Sequence of chain 1.C:
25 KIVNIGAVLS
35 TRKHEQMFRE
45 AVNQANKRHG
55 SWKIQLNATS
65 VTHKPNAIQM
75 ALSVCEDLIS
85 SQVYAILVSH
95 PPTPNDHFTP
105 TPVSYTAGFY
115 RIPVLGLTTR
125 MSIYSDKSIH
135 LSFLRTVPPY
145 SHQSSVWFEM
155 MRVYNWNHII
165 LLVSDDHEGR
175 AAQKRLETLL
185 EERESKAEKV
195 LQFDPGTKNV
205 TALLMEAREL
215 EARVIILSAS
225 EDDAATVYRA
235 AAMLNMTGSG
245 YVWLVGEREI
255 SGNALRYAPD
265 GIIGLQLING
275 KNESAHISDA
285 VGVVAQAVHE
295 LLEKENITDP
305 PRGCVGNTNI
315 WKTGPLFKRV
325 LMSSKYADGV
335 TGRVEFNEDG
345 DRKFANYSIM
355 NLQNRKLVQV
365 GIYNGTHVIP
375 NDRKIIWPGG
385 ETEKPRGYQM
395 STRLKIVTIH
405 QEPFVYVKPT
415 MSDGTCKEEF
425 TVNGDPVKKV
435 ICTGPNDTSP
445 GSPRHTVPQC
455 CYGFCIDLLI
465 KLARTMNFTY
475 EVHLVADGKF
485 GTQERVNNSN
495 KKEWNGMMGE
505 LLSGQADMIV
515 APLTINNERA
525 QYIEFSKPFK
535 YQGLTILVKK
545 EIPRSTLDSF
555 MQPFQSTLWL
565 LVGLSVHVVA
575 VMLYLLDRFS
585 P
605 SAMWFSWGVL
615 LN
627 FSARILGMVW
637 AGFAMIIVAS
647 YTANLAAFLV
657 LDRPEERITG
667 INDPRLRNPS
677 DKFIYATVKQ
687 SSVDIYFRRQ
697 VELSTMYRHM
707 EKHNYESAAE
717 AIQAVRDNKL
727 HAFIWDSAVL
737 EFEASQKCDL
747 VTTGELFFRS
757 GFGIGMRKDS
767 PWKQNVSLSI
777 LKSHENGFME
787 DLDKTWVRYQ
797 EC

The small molecule below binds the protein below.
Small molecule (SMILES): CC(=O)N[C@@H]1[C@@H](O)[C@H](O)[C@@H](CO)O[C@H]1O

Binding-site contacts:
Ligand atom C1 contacts residue ASN440 of chain 1.C at 1.4 Å.
Ligand atom C2 contacts residue VAL451 of chain 1.C at 4.2 Å (hydrophobic).
Ligand atom C3 contacts residue ASN440 of chain 1.C at 3.3 Å.
Ligand atom C6 contacts residue ASN440 of chain 1.C at 3.1 Å.
Ligand atom O7 contacts residue VAL451 of chain 1.C at 3.3 Å.
Ligand atom C7 contacts residue HIS449 of chain 1.C at 3.8 Å.
Ligand atom C4 contacts residue HIS449 of chain 1.C at 4.5 Å.
Ligand atom C3 contacts residue HIS449 of chain 1.C at 3.9 Å.
Ligand atom C2 contacts residue HIS449 of chain 1.C at 3.7 Å.
Ligand atom O6 contacts residue ASN440 of chain 1.C at 2.7 Å (h-bond).
Ligand atom N2 contacts residue VAL451 of chain 1.C at 4.1 Å.
Ligand atom C7 contacts residue VAL451 of chain 1.C at 3.4 Å (hydrophobic).
Ligand atom N2 contacts residue ASN440 of chain 1.C at 3.6 Å.
Ligand atom O6 contacts residue GLY445 of chain 1.C at 4.0 Å.
Ligand atom O3 contacts residue HIS449 of chain 1.C at 3.0 Å (h-bond).
Ligand atom O7 contacts residue HIS449 of chain 1.C at 2.8 Å (h-bond).
Ligand atom O4 contacts residue ASN440 of chain 1.C at 4.4 Å.
Ligand atom C4 contacts residue ASN440 of chain 1.C at 3.0 Å.
Ligand atom C6 contacts residue ASP441 of chain 1.C at 4.2 Å.
Ligand atom C8 contacts residue VAL451 of chain 1.C at 3.7 Å (hydrophobic).
Ligand atom C5 contacts residue ASN440 of chain 1.C at 2.9 Å.
Ligand atom O3 contacts residue ASN440 of chain 1.C at 4.2 Å.
Ligand atom N2 contacts residue HIS449 of chain 1.C at 4.3 Å.
Ligand atom O5 contacts residue ASN440 of chain 1.C at 2.4 Å (h-bond).
Ligand atom C2 contacts residue ASN440 of chain 1.C at 2.5 Å.
Ligand atom O6 contacts residue ASP441 of chain 1.C at 4.1 Å.